Binding-site contacts:
Ligand atom C5 contacts residue ASN144 of chain 1.I at 3.7 Å.
Ligand atom N2 contacts residue GLN147 of chain 1.I at 3.7 Å.
Ligand atom C3 contacts residue ASN144 of chain 1.I at 3.8 Å.
Ligand atom C4 contacts residue ASN144 of chain 1.I at 4.2 Å.
Ligand atom C8 contacts residue MET149 of chain 1.I at 4.5 Å (hydrophobic).
Ligand atom O5 contacts residue ASN144 of chain 1.I at 2.4 Å (h-bond).
Ligand atom C1 contacts residue ASN144 of chain 1.I at 1.4 Å.
Ligand atom C2 contacts residue ASN144 of chain 1.I at 2.5 Å.
Ligand atom O7 contacts residue TYR83 of chain 1.I at 4.4 Å.
Ligand atom C2 contacts residue GLN147 of chain 1.I at 4.2 Å.
Ligand atom C8 contacts residue GLN147 of chain 1.I at 4.3 Å.
Ligand atom O7 contacts residue ASN144 of chain 1.I at 3.1 Å (h-bond).
Ligand atom C7 contacts residue ASN144 of chain 1.I at 3.1 Å.
Ligand atom O7 contacts residue ASN84 of chain 1.I at 3.7 Å.
Ligand atom C6 contacts residue ASN84 of chain 1.I at 4.2 Å.
Ligand atom O4 contacts residue ASN84 of chain 1.I at 4.4 Å.
Ligand atom N2 contacts residue ASN144 of chain 1.I at 2.9 Å (h-bond).
Ligand atom C5 contacts residue ASN84 of chain 1.I at 3.8 Å.
Ligand atom C8 contacts residue ASN144 of chain 1.I at 3.9 Å.
Ligand atom C8 contacts residue VAL143 of chain 1.I at 3.6 Å (hydrophobic).

Sequence of chain 1.I:
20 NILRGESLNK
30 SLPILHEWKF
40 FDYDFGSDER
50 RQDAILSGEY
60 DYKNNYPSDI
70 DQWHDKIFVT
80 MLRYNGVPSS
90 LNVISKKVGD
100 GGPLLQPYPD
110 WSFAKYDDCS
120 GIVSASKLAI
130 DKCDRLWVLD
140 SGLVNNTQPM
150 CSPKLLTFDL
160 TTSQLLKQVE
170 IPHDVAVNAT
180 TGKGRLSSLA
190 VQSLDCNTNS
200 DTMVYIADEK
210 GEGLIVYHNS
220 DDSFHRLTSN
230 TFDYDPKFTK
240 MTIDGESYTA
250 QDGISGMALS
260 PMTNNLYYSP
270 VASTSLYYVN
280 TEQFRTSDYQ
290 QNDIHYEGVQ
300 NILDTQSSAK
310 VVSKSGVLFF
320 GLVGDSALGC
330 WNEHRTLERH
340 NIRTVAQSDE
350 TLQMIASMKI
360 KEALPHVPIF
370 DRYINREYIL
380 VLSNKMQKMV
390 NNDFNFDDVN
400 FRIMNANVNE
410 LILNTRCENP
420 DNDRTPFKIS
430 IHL

This protein binds this small molecule.
Small molecule (SMILES): CC(=O)N[C@H]1[C@H](O[C@H]2[C@H](O)[C@@H](NC(C)=O)CO[C@@H]2CO)O[C@H](CO)[C@@H](O)[C@@H]1O